Sequence of chain 1.A:
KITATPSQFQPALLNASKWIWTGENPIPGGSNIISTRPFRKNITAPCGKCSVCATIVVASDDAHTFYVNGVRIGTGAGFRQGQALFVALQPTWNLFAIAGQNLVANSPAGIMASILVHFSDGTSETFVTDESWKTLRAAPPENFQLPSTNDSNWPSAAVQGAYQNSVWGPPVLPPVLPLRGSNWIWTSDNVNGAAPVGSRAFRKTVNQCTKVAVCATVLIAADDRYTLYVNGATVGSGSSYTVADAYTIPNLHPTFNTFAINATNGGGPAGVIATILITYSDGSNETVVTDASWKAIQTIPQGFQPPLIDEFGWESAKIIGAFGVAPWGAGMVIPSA

This small molecule binds to this protein.
Small molecule (SMILES): CC(=O)N[C@H]1[C@@H](O[C@H]2[C@H](O)[C@@H](NC(C)=O)CO[C@@H]2CO)O[C@H](CO)[C@@H](O)[C@@H]1O

Binding-site contacts:
Ligand atom C1 contacts residue THR300 of chain 1.A at 4.3 Å.
Ligand atom C8 contacts residue ILE336 of chain 1.A at 3.8 Å (hydrophobic).
Ligand atom C5 contacts residue SER235 of chain 1.A at 3.7 Å.
Ligand atom O5 contacts residue ASN298 of chain 1.A at 2.4 Å (h-bond).
Ligand atom O7 contacts residue ASN298 of chain 1.A at 3.9 Å.
Ligand atom O6 contacts residue ARG261 of chain 1.A at 3.8 Å.
Ligand atom C5 contacts residue THR300 of chain 1.A at 3.8 Å.
Ligand atom C6 contacts residue ARG261 of chain 1.A at 4.0 Å.
Ligand atom O5 contacts residue SER235 of chain 1.A at 3.7 Å.
Ligand atom C6 contacts residue THR300 of chain 1.A at 3.8 Å.
Ligand atom O7 contacts residue ILE336 of chain 1.A at 4.0 Å.
Ligand atom C3 contacts residue ASN298 of chain 1.A at 3.9 Å.
Ligand atom N2 contacts residue ASN298 of chain 1.A at 3.0 Å (h-bond).
Ligand atom C3 contacts residue SER235 of chain 1.A at 4.5 Å.
Ligand atom C5 contacts residue ASN298 of chain 1.A at 3.7 Å.
Ligand atom O5 contacts residue THR300 of chain 1.A at 3.6 Å.
Ligand atom C8 contacts residue PHE340 of chain 1.A at 3.6 Å (hydrophobic).
Ligand atom C7 contacts residue ASN298 of chain 1.A at 3.6 Å.
Ligand atom C4 contacts residue ASN298 of chain 1.A at 4.4 Å.
Ligand atom C1 contacts residue ASN298 of chain 1.A at 1.5 Å.
Ligand atom O6 contacts residue THR300 of chain 1.A at 4.3 Å.
Ligand atom C1 contacts residue SER235 of chain 1.A at 3.6 Å.
Ligand atom C8 contacts residue ASN298 of chain 1.A at 4.4 Å.
Ligand atom C2 contacts residue ASN298 of chain 1.A at 2.5 Å.
Ligand atom C7 contacts residue ILE336 of chain 1.A at 4.4 Å (hydrophobic).
Ligand atom O7 contacts residue SER235 of chain 1.A at 4.4 Å.